Sequence of chain 1.D:
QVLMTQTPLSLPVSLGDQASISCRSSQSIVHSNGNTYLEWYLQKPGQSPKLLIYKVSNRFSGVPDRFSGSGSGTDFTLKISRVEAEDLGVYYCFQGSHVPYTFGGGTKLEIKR

Sequence of chain 1.A:
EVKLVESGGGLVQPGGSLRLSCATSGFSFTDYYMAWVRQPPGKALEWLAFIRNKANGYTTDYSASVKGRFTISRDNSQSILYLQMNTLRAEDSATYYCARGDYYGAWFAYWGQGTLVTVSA

A small-molecule ligand and the protein it binds are described below.
Small molecule (SMILES): O=C(O)CCCNC=C1N=C(c2ccccc2)OC1=O

Binding-site contacts:
Ligand atom OAP contacts residue TYR103 of chain 1.A at 2.6 Å.
Ligand atom CAK contacts residue TYR103 of chain 1.A at 3.2 Å (hydrophobic).
Ligand atom OAU contacts residue TYR32 of chain 1.A at 2.5 Å.
Ligand atom OAS contacts residue TYR33 of chain 1.A at 3.2 Å.
Ligand atom CAE contacts residue TYR103 of chain 1.A at 3.8 Å (hydrophobic).
Ligand atom CAI contacts residue TYR103 of chain 1.A at 3.6 Å (hydrophobic).
Ligand atom CAE contacts residue ASP31 of chain 1.A at 4.0 Å.
Ligand atom OAS contacts residue GLY101 of chain 1.A at 3.9 Å.
Ligand atom CAQ contacts residue TYR33 of chain 1.A at 3.5 Å (hydrophobic).
Ligand atom CAC contacts residue ASP102 of chain 1.A at 3.8 Å.
Ligand atom NAG contacts residue ASP31 of chain 1.A at 3.8 Å.
Ligand atom CAO contacts residue TYR33 of chain 1.A at 3.5 Å (hydrophobic).
Ligand atom OAU contacts residue TYR33 of chain 1.A at 3.1 Å (h-bond).
Ligand atom CAH contacts residue TYR103 of chain 1.A at 3.5 Å (hydrophobic).
Ligand atom CAF contacts residue TYR103 of chain 1.A at 3.5 Å (hydrophobic).
Ligand atom CAB contacts residue TYR104 of chain 1.A at 3.5 Å (hydrophobic).
Ligand atom NAD contacts residue TYR103 of chain 1.A at 3.8 Å.
Ligand atom CAN contacts residue ASP102 of chain 1.A at 3.5 Å.
Ligand atom OAU contacts residue ASP31 of chain 1.A at 3.0 Å (salt-bridge).
Ligand atom CAM contacts residue TYR104 of chain 1.A at 4.0 Å (hydrophobic).
Ligand atom CAR contacts residue TYR33 of chain 1.A at 3.0 Å (hydrophobic).
Ligand atom CAE contacts residue ASN53 of chain 1.A at 3.8 Å.
Ligand atom OAU contacts residue GLY101 of chain 1.A at 4.0 Å.
Ligand atom CAE contacts residue ASP102 of chain 1.A at 3.9 Å.
Ligand atom CAO contacts residue ASP102 of chain 1.A at 3.3 Å.
Ligand atom OAS contacts residue ASP102 of chain 1.A at 3.7 Å.
Ligand atom CAJ contacts residue TYR32 of chain 1.A at 3.3 Å (hydrophobic).
Ligand atom CAT contacts residue ASN53 of chain 1.A at 3.9 Å.
Ligand atom NAD contacts residue ASP102 of chain 1.A at 3.3 Å (salt-bridge).
Ligand atom CAQ contacts residue ALA106 of chain 1.A at 3.7 Å (hydrophobic).
Ligand atom CAJ contacts residue TYR103 of chain 1.A at 3.4 Å (hydrophobic).
Ligand atom CAT contacts residue TYR32 of chain 1.A at 3.6 Å (hydrophobic).
Ligand atom CAC contacts residue TYR104 of chain 1.A at 3.5 Å (hydrophobic).
Ligand atom CAI contacts residue TYR32 of chain 1.A at 3.7 Å (hydrophobic).
Ligand atom CAT contacts residue ASP31 of chain 1.A at 3.7 Å.
Ligand atom CAT contacts residue TYR33 of chain 1.A at 3.5 Å (hydrophobic).
Ligand atom CAR contacts residue ALA106 of chain 1.A at 3.6 Å (hydrophobic).
Ligand atom CAN contacts residue TYR33 of chain 1.A at 3.7 Å (hydrophobic).
Ligand atom CAQ contacts residue TRP107 of chain 1.A at 3.6 Å (hydrophobic).
Ligand atom OAL contacts residue TYR32 of chain 1.A at 3.9 Å.